Sequence of chain 1.A:
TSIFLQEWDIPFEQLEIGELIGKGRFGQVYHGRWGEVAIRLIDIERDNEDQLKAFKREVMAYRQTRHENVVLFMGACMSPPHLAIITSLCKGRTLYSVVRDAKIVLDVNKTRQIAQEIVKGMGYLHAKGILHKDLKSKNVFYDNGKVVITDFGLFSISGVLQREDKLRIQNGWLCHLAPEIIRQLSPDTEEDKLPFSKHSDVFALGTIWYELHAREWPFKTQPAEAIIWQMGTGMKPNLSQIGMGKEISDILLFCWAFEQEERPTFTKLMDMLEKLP

Sequence of chain 1.B:
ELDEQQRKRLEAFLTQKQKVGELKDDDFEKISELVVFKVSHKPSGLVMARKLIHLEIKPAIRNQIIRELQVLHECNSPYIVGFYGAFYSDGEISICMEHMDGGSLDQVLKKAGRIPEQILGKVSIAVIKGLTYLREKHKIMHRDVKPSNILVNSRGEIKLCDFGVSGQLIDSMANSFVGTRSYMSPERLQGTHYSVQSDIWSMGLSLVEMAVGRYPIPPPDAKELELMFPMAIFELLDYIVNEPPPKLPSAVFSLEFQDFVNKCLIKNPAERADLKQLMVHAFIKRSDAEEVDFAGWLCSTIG

Binding-site contacts:
Ligand atom PB contacts residue SER185 of chain 1.B at 3.8 Å.
Ligand atom N3B contacts residue SER185 of chain 1.B at 3.8 Å.
Ligand atom O3' contacts residue SER141 of chain 1.B at 3.4 Å (h-bond).
Ligand atom O2B contacts residue SER185 of chain 1.B at 2.9 Å (h-bond).
Ligand atom C2' contacts residue GLN144 of chain 1.B at 3.9 Å.
Ligand atom C1' contacts residue VAL73 of chain 1.B at 3.7 Å (hydrophobic).
Ligand atom N1 contacts residue GLU135 of chain 1.B at 3.8 Å.
Ligand atom N7 contacts residue LEU188 of chain 1.B at 3.9 Å.
Ligand atom N1 contacts residue MET137 of chain 1.B at 3.1 Å (h-bond).
Ligand atom C5 contacts residue LEU188 of chain 1.B at 3.6 Å (hydrophobic).
Ligand atom O2' contacts residue LEU65 of chain 1.B at 3.9 Å.
Ligand atom O2G contacts residue LYS183 of chain 1.B at 2.6 Å (salt-bridge).
Ligand atom C2 contacts residue LEU65 of chain 1.B at 3.6 Å (hydrophobic).
Ligand atom PG contacts residue LYS183 of chain 1.B at 3.6 Å.
Ligand atom O1A contacts residue LYS88 of chain 1.B at 3.3 Å.
Ligand atom N7 contacts residue MET134 of chain 1.B at 3.6 Å (h-bond).
Ligand atom C2' contacts residue SER141 of chain 1.B at 3.9 Å.
Ligand atom O2A contacts residue ASN186 of chain 1.B at 3.1 Å (h-bond).
Ligand atom N3B contacts residue LYS213 of chain 1.A at 3.4 Å (salt-bridge).
Ligand atom C6 contacts residue LEU188 of chain 1.B at 3.5 Å (hydrophobic).
Ligand atom O2A contacts residue LYS88 of chain 1.B at 3.9 Å.
Ligand atom PG contacts residue LYS213 of chain 1.A at 3.9 Å.
Ligand atom N3 contacts residue LEU188 of chain 1.B at 3.9 Å.
Ligand atom O4' contacts residue VAL73 of chain 1.B at 3.0 Å.
Ligand atom O3G contacts residue ASN186 of chain 1.B at 3.7 Å.
Ligand atom N3 contacts residue LEU65 of chain 1.B at 3.3 Å.
Ligand atom O2B contacts residue ASN186 of chain 1.B at 3.2 Å (h-bond).
Ligand atom O2' contacts residue SER141 of chain 1.B at 3.6 Å (h-bond).
Ligand atom C6 contacts residue GLU135 of chain 1.B at 3.5 Å.
Ligand atom N6 contacts residue LEU188 of chain 1.B at 3.3 Å.
Ligand atom C4 contacts residue LEU188 of chain 1.B at 3.6 Å (hydrophobic).
Ligand atom O1B contacts residue SER185 of chain 1.B at 3.7 Å.
Ligand atom PA contacts residue ASP199 of chain 1.B at 3.8 Å.
Ligand atom N6 contacts residue MET134 of chain 1.B at 3.4 Å (h-bond).
Ligand atom N6 contacts residue GLU135 of chain 1.B at 2.5 Å (salt-bridge).
Ligand atom O2A contacts residue ASP199 of chain 1.B at 2.5 Å (salt-bridge).
Ligand atom O2' contacts residue GLN144 of chain 1.B at 2.6 Å (h-bond).
Ligand atom O2G contacts residue LYS213 of chain 1.A at 3.3 Å (salt-bridge).
Ligand atom O3G contacts residue LYS183 of chain 1.B at 3.5 Å.
Ligand atom C2 contacts residue MET137 of chain 1.B at 3.3 Å (hydrophobic).

A protein and the small-molecule ligand that binds it are described below.
Small molecule (SMILES): Nc1ncnc2c1ncn2[C@@H]1O[C@H](CO[P](=O)(O)O[P](=O)(O)NP(=O)(O)O)[C@@H](O)[C@H]1O